Sequence of chain 1.B:
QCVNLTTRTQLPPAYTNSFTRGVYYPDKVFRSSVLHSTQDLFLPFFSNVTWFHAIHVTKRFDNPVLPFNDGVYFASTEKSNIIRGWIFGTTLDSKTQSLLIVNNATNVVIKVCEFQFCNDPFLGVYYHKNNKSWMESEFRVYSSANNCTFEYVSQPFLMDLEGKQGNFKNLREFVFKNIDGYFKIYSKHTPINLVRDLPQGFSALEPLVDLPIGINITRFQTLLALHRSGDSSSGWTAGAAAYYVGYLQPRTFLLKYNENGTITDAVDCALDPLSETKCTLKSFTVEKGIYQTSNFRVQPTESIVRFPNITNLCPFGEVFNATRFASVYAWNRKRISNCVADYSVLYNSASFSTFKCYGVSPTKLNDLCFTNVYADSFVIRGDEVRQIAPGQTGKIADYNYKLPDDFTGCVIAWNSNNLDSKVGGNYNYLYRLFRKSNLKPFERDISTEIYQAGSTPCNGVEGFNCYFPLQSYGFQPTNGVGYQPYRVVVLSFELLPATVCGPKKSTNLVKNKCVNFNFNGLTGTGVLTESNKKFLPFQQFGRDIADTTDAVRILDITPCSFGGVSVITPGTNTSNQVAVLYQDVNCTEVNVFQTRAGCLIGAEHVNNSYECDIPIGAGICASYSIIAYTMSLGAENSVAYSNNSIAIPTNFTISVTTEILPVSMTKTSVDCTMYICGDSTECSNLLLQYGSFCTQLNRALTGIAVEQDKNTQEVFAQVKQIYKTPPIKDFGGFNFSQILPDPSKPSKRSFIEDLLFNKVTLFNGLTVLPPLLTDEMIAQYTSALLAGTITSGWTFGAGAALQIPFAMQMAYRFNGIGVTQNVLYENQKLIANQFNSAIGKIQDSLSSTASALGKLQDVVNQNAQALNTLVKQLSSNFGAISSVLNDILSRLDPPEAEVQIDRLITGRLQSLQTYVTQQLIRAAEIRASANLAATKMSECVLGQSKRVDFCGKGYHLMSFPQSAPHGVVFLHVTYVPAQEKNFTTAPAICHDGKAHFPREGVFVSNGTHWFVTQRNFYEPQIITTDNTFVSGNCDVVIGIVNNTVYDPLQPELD

The small molecule below binds the protein below.
Small molecule (SMILES): CC(=O)N[C@@H]1[C@@H](O)[C@H](O)[C@@H](CO)O[C@H]1O

Binding-site contacts:
Ligand atom C7 contacts residue ASN1098 of chain 1.B at 3.4 Å.
Ligand atom C1 contacts residue ASN1098 of chain 1.B at 1.4 Å.
Ligand atom C6 contacts residue HIS1101 of chain 1.B at 3.7 Å.
Ligand atom C8 contacts residue ASN1098 of chain 1.B at 3.9 Å.
Ligand atom C5 contacts residue ASN1098 of chain 1.B at 3.7 Å.
Ligand atom C3 contacts residue ASN1098 of chain 1.B at 3.8 Å.
Ligand atom O5 contacts residue HIS1101 of chain 1.B at 4.1 Å.
Ligand atom O7 contacts residue THR1100 of chain 1.B at 3.1 Å.
Ligand atom O7 contacts residue ASN1098 of chain 1.B at 3.5 Å (h-bond).
Ligand atom C5 contacts residue PHE1103 of chain 1.B at 4.5 Å (hydrophobic).
Ligand atom C1 contacts residue THR1100 of chain 1.B at 4.4 Å.
Ligand atom C2 contacts residue ASN1098 of chain 1.B at 2.4 Å.
Ligand atom C5 contacts residue HIS1101 of chain 1.B at 3.7 Å.
Ligand atom C6 contacts residue PHE1103 of chain 1.B at 3.7 Å (hydrophobic).
Ligand atom N2 contacts residue ASN1098 of chain 1.B at 2.8 Å (h-bond).
Ligand atom O6 contacts residue PHE1103 of chain 1.B at 3.6 Å.
Ligand atom O5 contacts residue ASN1098 of chain 1.B at 2.4 Å (h-bond).
Ligand atom C4 contacts residue ASN1098 of chain 1.B at 4.2 Å.
Ligand atom O5 contacts residue PHE1103 of chain 1.B at 4.0 Å.
Ligand atom C7 contacts residue THR1100 of chain 1.B at 4.3 Å.